A protein and the small-molecule ligand that binds it are described below.
Small molecule (SMILES): C[C@H](N)C(=O)NCC(=O)N[C@@H](C)C(=O)NCC(=O)N[C@@H](C)C(=O)N[C@@H](C)C(=O)N[C@@H](C)C(=O)N[C@@H](C)C(=O)N[C@@H](C)C(=O)N[C@@H](C)C=O

Binding-site contacts:
Ligand atom O contacts residue PRO103 of chain 1.A at 4.3 Å.
Ligand atom C contacts residue TYR6 of chain 1.A at 4.0 Å (hydrophobic).
Ligand atom C contacts residue PRO103 of chain 1.A at 4.4 Å (hydrophobic).
Ligand atom N contacts residue PRO99 of chain 1.A at 4.2 Å.
Ligand atom O contacts residue PRO99 of chain 1.A at 4.1 Å.
Ligand atom O contacts residue TYR6 of chain 1.A at 3.8 Å.
Ligand atom N contacts residue TYR6 of chain 1.A at 3.7 Å.
Ligand atom CA contacts residue VAL100 of chain 1.A at 4.5 Å (hydrophobic).
Ligand atom CA contacts residue PHE101 of chain 1.A at 3.7 Å (hydrophobic).
Ligand atom C contacts residue VAL100 of chain 1.A at 4.0 Å (hydrophobic).
Ligand atom C contacts residue TYR6 of chain 1.A at 3.6 Å (hydrophobic).
Ligand atom CB contacts residue LEU176 of chain 1.A at 4.4 Å (hydrophobic).
Ligand atom N contacts residue PRO99 of chain 1.A at 4.4 Å.
Ligand atom O contacts residue PHE101 of chain 1.A at 4.5 Å.
Ligand atom C contacts residue PHE101 of chain 1.A at 4.1 Å (hydrophobic).
Ligand atom CB contacts residue TYR6 of chain 1.A at 4.4 Å (hydrophobic).
Ligand atom C contacts residue PHE101 of chain 1.A at 3.7 Å (hydrophobic).
Ligand atom O contacts residue TYR6 of chain 1.A at 3.8 Å.
Ligand atom CB contacts residue PHE101 of chain 1.A at 4.4 Å (hydrophobic).
Ligand atom O contacts residue ILE4 of chain 1.A at 4.3 Å.
Ligand atom CB contacts residue ILE4 of chain 1.A at 3.9 Å (hydrophobic).
Ligand atom O contacts residue VAL100 of chain 1.A at 3.2 Å.
Ligand atom N contacts residue LYS98 of chain 1.A at 4.3 Å.
Ligand atom N contacts residue PHE101 of chain 1.A at 3.5 Å (h-bond).
Ligand atom N contacts residue TYR6 of chain 1.A at 3.7 Å.
Ligand atom O contacts residue PHE101 of chain 1.A at 3.0 Å (h-bond).
Ligand atom C contacts residue PRO103 of chain 1.A at 4.5 Å (hydrophobic).
Ligand atom CB contacts residue ASP104 of chain 1.A at 4.2 Å.
Ligand atom CA contacts residue TYR6 of chain 1.A at 4.5 Å (hydrophobic).
Ligand atom O contacts residue PRO103 of chain 1.A at 4.2 Å.
Ligand atom CA contacts residue TYR6 of chain 1.A at 3.5 Å (hydrophobic).

Sequence of chain 1.A:
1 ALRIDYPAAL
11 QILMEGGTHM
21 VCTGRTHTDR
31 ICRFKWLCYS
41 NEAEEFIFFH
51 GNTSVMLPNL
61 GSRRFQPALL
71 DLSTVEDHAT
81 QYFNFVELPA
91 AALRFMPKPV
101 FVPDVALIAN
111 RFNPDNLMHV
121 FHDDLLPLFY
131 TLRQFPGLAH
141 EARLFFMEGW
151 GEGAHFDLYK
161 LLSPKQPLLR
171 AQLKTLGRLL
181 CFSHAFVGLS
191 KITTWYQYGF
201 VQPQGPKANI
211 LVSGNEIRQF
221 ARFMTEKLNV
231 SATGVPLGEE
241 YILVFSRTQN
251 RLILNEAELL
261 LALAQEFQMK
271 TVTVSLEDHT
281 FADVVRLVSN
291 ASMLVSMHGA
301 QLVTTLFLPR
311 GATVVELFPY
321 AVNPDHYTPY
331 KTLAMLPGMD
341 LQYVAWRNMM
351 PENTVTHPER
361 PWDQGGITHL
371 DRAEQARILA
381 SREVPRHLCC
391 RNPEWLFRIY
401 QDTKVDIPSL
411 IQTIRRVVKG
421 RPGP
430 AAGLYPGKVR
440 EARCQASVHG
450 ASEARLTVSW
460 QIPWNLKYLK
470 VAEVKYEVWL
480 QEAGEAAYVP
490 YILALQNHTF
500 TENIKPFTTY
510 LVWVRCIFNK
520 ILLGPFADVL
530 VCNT